Sequence of chain 1.D:
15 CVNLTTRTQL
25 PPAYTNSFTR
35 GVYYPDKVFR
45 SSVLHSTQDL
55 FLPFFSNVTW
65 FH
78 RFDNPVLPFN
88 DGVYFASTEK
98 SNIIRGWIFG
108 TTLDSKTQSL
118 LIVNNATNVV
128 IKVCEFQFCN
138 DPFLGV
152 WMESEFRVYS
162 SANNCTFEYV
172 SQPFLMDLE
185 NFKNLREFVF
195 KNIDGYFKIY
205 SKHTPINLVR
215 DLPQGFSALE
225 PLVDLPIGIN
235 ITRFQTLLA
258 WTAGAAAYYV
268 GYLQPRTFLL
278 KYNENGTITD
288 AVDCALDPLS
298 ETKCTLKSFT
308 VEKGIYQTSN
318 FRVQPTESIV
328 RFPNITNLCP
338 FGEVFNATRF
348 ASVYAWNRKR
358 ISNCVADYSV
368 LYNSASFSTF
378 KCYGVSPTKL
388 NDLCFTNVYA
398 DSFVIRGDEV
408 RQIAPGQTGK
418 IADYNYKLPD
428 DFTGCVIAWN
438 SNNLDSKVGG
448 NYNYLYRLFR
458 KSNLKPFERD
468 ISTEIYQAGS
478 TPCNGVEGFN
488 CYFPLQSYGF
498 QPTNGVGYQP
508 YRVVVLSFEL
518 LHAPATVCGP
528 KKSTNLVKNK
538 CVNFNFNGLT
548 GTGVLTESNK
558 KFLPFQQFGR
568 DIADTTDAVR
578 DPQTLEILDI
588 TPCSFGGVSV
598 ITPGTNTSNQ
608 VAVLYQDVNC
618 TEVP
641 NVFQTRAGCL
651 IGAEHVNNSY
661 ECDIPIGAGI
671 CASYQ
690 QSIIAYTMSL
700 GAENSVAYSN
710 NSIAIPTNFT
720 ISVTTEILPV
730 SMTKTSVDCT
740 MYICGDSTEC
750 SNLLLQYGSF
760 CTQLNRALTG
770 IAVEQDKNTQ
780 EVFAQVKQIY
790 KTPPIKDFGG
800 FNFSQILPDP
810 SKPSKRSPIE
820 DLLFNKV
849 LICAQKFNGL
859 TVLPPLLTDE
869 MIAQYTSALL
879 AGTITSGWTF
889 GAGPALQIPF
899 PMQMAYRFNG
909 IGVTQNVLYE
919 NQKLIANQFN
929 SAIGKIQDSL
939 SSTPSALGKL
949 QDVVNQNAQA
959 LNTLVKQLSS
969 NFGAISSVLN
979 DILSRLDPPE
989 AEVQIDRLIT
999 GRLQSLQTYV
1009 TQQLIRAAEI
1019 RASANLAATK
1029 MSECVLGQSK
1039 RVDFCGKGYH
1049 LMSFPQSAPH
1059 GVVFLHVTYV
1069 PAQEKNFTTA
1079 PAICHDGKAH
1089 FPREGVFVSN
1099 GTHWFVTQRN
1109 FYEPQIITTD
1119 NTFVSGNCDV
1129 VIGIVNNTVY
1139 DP

Sequence of chain 1.B:
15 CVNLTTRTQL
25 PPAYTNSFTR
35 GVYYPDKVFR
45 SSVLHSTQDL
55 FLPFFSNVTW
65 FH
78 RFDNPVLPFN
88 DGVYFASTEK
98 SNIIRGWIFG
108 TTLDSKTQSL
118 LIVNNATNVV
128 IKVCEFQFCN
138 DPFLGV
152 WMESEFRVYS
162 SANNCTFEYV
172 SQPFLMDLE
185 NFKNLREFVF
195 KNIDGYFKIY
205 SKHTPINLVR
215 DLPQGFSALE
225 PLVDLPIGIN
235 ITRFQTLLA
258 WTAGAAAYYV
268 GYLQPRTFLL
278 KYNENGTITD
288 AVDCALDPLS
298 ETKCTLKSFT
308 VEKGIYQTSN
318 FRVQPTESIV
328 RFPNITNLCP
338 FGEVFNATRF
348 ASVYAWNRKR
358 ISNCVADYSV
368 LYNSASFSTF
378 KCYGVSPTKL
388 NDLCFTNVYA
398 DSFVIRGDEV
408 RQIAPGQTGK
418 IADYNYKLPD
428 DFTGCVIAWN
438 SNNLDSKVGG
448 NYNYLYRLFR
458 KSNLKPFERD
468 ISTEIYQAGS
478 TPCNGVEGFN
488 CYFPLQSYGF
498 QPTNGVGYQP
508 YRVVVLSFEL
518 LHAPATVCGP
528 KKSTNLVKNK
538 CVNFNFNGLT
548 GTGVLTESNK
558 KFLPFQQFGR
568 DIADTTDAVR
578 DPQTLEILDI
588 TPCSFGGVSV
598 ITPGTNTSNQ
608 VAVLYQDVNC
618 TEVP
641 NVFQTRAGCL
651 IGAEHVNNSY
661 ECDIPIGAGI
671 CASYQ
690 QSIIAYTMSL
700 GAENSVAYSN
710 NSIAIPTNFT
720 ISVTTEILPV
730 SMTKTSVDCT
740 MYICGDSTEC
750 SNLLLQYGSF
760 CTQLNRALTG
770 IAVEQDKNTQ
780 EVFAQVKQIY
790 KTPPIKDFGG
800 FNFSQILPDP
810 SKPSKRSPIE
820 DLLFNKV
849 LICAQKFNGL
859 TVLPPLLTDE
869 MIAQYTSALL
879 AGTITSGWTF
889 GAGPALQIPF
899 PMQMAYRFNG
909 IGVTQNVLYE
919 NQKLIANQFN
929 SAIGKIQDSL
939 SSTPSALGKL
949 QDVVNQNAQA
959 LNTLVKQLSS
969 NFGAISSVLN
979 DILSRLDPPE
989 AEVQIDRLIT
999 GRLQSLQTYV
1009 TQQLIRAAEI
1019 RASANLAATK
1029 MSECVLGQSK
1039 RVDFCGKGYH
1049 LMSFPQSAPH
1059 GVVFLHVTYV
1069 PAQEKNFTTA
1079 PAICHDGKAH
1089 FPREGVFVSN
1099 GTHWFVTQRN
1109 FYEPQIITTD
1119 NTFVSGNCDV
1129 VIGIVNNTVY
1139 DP

Binding-site contacts:
Ligand atom N2 contacts residue ASN709 of chain 1.B at 2.9 Å (h-bond).
Ligand atom C4 contacts residue ASN709 of chain 1.B at 4.2 Å.
Ligand atom C1 contacts residue ASP796 of chain 1.D at 3.7 Å.
Ligand atom O5 contacts residue ASN709 of chain 1.B at 2.4 Å (h-bond).
Ligand atom O5 contacts residue ASP796 of chain 1.D at 3.5 Å (salt-bridge).
Ligand atom C8 contacts residue ILE1130 of chain 1.B at 3.6 Å (hydrophobic).
Ligand atom C7 contacts residue ASN709 of chain 1.B at 4.0 Å.
Ligand atom C3 contacts residue ASN709 of chain 1.B at 3.8 Å.
Ligand atom C5 contacts residue ASN709 of chain 1.B at 3.7 Å.
Ligand atom C8 contacts residue GLY1131 of chain 1.B at 4.0 Å.
Ligand atom C2 contacts residue ASN709 of chain 1.B at 2.5 Å.
Ligand atom C2 contacts residue ASP796 of chain 1.D at 3.9 Å.
Ligand atom C1 contacts residue ASN709 of chain 1.B at 1.4 Å.
Ligand atom C8 contacts residue ASN709 of chain 1.B at 4.5 Å.

A small-molecule ligand and the protein it binds are described below.
Small molecule (SMILES): CC(=O)N[C@@H]1[C@@H](O)[C@H](O)[C@@H](CO)O[C@H]1O